Binding-site contacts:
Ligand atom C21 contacts residue ILE263 of chain 1.B at 4.2 Å (hydrophobic).
Ligand atom S24 contacts residue ASN48 of chain 1.B at 4.1 Å.
Ligand atom C10 contacts residue LYS262 of chain 1.B at 3.9 Å.
Ligand atom O25 contacts residue TRP233 of chain 1.B at 3.9 Å.
Ligand atom C10 contacts residue LEU228 of chain 1.B at 3.7 Å (hydrophobic).
Ligand atom C22 contacts residue GLU261 of chain 1.B at 4.0 Å.
Ligand atom O13 contacts residue ASP230 of chain 1.B at 2.9 Å (salt-bridge).
Ligand atom O26 contacts residue PHE55 of chain 1.B at 4.1 Å.
Ligand atom C7 contacts residue LEU228 of chain 1.B at 3.9 Å (hydrophobic).
Ligand atom C17 contacts residue LYS262 of chain 1.B at 3.5 Å.
Ligand atom O25 contacts residue LYS51 of chain 1.B at 3.4 Å.
Ligand atom O12 contacts residue ASP230 of chain 1.B at 3.0 Å (salt-bridge).
Ligand atom S16 contacts residue LYS262 of chain 1.B at 4.2 Å.
Ligand atom O12 contacts residue ASN231 of chain 1.B at 4.0 Å.
Ligand atom O14 contacts residue ASN231 of chain 1.B at 2.9 Å (h-bond).
Ligand atom C7 contacts residue ASP230 of chain 1.B at 3.6 Å.
Ligand atom C21 contacts residue LYS262 of chain 1.B at 3.6 Å.
Ligand atom C21 contacts residue GLU261 of chain 1.B at 3.1 Å.
Ligand atom O12 contacts residue LEU228 of chain 1.B at 3.5 Å.
Ligand atom N4 contacts residue LEU228 of chain 1.B at 3.9 Å.
Ligand atom S16 contacts residue TRP233 of chain 1.B at 3.8 Å.
Ligand atom C20 contacts residue GLU261 of chain 1.B at 3.7 Å.
Ligand atom C11 contacts residue LEU228 of chain 1.B at 4.1 Å (hydrophobic).
Ligand atom C22 contacts residue TRP233 of chain 1.B at 4.2 Å (hydrophobic).
Ligand atom C8 contacts residue ASP230 of chain 1.B at 3.9 Å.
Ligand atom N23 contacts residue TRP233 of chain 1.B at 4.2 Å.
Ligand atom O14 contacts residue LEU228 of chain 1.B at 4.2 Å.
Ligand atom C1 contacts residue LEU228 of chain 1.B at 4.3 Å (hydrophobic).
Ligand atom O12 contacts residue ASP229 of chain 1.B at 3.9 Å.
Ligand atom O15 contacts residue ASP230 of chain 1.B at 4.0 Å.
Ligand atom C17 contacts residue GLU261 of chain 1.B at 4.3 Å.
Ligand atom C11 contacts residue ASN231 of chain 1.B at 3.5 Å.
Ligand atom C3 contacts residue LEU228 of chain 1.B at 3.7 Å (hydrophobic).
Ligand atom C2 contacts residue LEU228 of chain 1.B at 3.7 Å (hydrophobic).
Ligand atom C10 contacts residue ILE263 of chain 1.B at 3.6 Å (hydrophobic).
Ligand atom O15 contacts residue ASN231 of chain 1.B at 3.4 Å.
Ligand atom O26 contacts residue TRP233 of chain 1.B at 3.7 Å.
Ligand atom S16 contacts residue LEU228 of chain 1.B at 4.1 Å.
Ligand atom O14 contacts residue TRP233 of chain 1.B at 3.6 Å (h-bond).
Ligand atom O25 contacts residue ASN48 of chain 1.B at 2.8 Å (h-bond).

The small molecule below binds the protein below.
Small molecule (SMILES): C[C@@H](O)[C@H]1C(=O)N2C(C(=O)O)=C(S[C@@H]3CN[C@H](CNS(N)(=O)=O)C3)[C@H](C)[C@H]12

Sequence of chain 1.B:
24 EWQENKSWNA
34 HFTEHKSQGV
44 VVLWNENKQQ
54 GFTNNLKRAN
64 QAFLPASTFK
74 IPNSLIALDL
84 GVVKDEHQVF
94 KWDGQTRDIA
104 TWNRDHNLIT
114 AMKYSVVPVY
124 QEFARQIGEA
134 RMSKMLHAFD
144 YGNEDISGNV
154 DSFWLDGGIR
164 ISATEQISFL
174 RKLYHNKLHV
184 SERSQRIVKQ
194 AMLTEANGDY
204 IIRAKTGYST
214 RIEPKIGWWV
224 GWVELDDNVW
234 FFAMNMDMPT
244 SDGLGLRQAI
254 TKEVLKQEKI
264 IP